Sequence of chain 1.A:
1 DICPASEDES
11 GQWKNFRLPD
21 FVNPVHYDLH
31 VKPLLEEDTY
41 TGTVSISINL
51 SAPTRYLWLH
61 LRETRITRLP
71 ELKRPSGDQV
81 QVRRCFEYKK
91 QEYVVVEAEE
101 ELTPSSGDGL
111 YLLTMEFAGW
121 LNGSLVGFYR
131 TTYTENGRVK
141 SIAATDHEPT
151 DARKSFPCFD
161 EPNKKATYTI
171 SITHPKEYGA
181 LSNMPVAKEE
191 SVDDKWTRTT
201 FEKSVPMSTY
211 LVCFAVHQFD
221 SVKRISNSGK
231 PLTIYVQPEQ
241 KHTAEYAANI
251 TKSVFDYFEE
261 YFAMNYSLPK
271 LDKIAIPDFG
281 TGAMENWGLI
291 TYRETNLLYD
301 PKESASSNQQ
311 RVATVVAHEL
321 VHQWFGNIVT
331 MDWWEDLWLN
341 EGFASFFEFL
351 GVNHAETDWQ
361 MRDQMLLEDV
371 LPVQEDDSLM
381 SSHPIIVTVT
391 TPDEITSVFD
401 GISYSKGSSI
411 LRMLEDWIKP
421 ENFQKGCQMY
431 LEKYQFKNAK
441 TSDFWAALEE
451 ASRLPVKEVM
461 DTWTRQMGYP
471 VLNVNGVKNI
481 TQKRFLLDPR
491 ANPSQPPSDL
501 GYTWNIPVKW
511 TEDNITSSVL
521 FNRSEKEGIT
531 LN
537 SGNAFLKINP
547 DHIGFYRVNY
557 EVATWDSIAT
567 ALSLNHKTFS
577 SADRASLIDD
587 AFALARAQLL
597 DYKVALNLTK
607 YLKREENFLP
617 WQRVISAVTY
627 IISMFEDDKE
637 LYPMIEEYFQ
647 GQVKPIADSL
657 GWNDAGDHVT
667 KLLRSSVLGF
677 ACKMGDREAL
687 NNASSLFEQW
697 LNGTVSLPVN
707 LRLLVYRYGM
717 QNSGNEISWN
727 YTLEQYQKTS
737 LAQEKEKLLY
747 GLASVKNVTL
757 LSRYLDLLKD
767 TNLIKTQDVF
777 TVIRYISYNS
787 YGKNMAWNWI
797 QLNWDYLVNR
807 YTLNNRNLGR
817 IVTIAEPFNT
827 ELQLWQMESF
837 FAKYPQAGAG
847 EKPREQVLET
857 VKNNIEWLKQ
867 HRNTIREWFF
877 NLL

The protein below binds the small molecule below.
Small molecule (SMILES): CC(=O)N[C@H]1[C@H](O[C@H]2[C@H](O)[C@@H](NC(C)=O)CO[C@@H]2CO)O[C@H](CO)[C@@H](O)[C@@H]1O

Binding-site contacts:
Ligand atom C7 contacts residue TYR246 of chain 1.A at 4.2 Å (hydrophobic).
Ligand atom C2 contacts residue ASN249 of chain 1.A at 2.4 Å.
Ligand atom C8 contacts residue ASN249 of chain 1.A at 4.5 Å.
Ligand atom O7 contacts residue TYR246 of chain 1.A at 3.3 Å.
Ligand atom C8 contacts residue TYR246 of chain 1.A at 4.4 Å (hydrophobic).
Ligand atom O7 contacts residue ASN249 of chain 1.A at 4.3 Å.
Ligand atom O7 contacts residue GLU245 of chain 1.A at 3.8 Å.
Ligand atom C3 contacts residue ASN249 of chain 1.A at 3.8 Å.
Ligand atom C7 contacts residue ASN249 of chain 1.A at 3.6 Å.
Ligand atom C4 contacts residue ASN249 of chain 1.A at 4.2 Å.
Ligand atom N2 contacts residue ASN249 of chain 1.A at 2.8 Å (h-bond).
Ligand atom O5 contacts residue ASN249 of chain 1.A at 2.3 Å (h-bond).
Ligand atom C1 contacts residue ASN249 of chain 1.A at 1.4 Å.
Ligand atom C5 contacts residue ASN249 of chain 1.A at 3.5 Å.